Binding-site contacts:
Ligand atom N4 contacts residue VAL47 of chain 3.B at 3.4 Å.
Ligand atom C13 contacts residue ASN49 of chain 3.B at 3.6 Å.
Ligand atom S7 contacts residue TRP79 of chain 3.B at 3.7 Å.
Ligand atom C19 contacts residue SER112 of chain 3.B at 3.5 Å.
Ligand atom N4 contacts residue SER45 of chain 3.B at 3.3 Å (h-bond).
Ligand atom C3 contacts residue VAL47 of chain 3.B at 3.5 Å (hydrophobic).
Ligand atom C11 contacts residue TRP79 of chain 3.B at 3.6 Å (hydrophobic).
Ligand atom C13 contacts residue TRP79 of chain 3.B at 3.5 Å (hydrophobic).
Ligand atom N1 contacts residue TYR43 of chain 3.B at 3.9 Å.
Ligand atom C5 contacts residue ASP128 of chain 3.B at 3.8 Å.
Ligand atom O9 contacts residue SER27 of chain 3.B at 2.6 Å (h-bond).
Ligand atom N1 contacts residue ASP128 of chain 3.B at 2.8 Å (salt-bridge).
Ligand atom C5 contacts residue SER27 of chain 3.B at 3.6 Å.
Ligand atom C11 contacts residue LEU110 of chain 3.B at 3.6 Å (hydrophobic).
Ligand atom C14 contacts residue ASN49 of chain 3.B at 3.8 Å.
Ligand atom C3 contacts residue TRP120 of chain 1.A at 3.9 Å (hydrophobic).
Ligand atom C10 contacts residue VAL47 of chain 3.B at 3.8 Å (hydrophobic).
Ligand atom O9 contacts residue ASN23 of chain 3.B at 3.2 Å (h-bond).
Ligand atom O15 contacts residue ASN49 of chain 3.B at 3.0 Å (h-bond).
Ligand atom O15 contacts residue GLY48 of chain 3.B at 3.5 Å.
Ligand atom C12 contacts residue TRP79 of chain 3.B at 3.5 Å (hydrophobic).
Ligand atom C5 contacts residue ASN23 of chain 3.B at 3.8 Å.
Ligand atom S7 contacts residue THR90 of chain 3.B at 3.4 Å (h-bond).
Ligand atom C10 contacts residue SER45 of chain 3.B at 3.7 Å.
Ligand atom C18 contacts residue LEU110 of chain 3.B at 3.8 Å (hydrophobic).
Ligand atom S7 contacts residue TRP92 of chain 3.B at 3.9 Å.
Ligand atom C5 contacts residue TYR43 of chain 3.B at 3.3 Å (hydrophobic).
Ligand atom C20 contacts residue LEU124 of chain 3.B at 3.9 Å (hydrophobic).
Ligand atom C2 contacts residue ASP128 of chain 3.B at 3.9 Å.
Ligand atom C18 contacts residue SER112 of chain 3.B at 3.8 Å.
Ligand atom C8 contacts residue TRP120 of chain 1.A at 3.5 Å (hydrophobic).
Ligand atom C13 contacts residue SER88 of chain 3.B at 3.8 Å.
Ligand atom C12 contacts residue ASN49 of chain 3.B at 3.9 Å.
Ligand atom O24 contacts residue LYS121 of chain 1.A at 2.7 Å.
Ligand atom N16 contacts residue SER88 of chain 3.B at 3.3 Å (h-bond).
Ligand atom C6 contacts residue TRP108 of chain 3.B at 3.3 Å (hydrophobic).
Ligand atom O15 contacts residue TRP120 of chain 1.A at 3.9 Å.
Ligand atom C10 contacts residue TRP120 of chain 1.A at 3.9 Å (hydrophobic).
Ligand atom O9 contacts residue TYR43 of chain 3.B at 2.4 Å (h-bond).
Ligand atom C2 contacts residue TRP108 of chain 3.B at 3.7 Å (hydrophobic).

Sequence of chain 3.B:
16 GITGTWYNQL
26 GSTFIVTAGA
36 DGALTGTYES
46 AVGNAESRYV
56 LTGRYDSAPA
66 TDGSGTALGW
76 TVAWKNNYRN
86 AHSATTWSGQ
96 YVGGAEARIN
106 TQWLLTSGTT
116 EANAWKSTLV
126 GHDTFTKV

This small molecule binds to this protein.
Small molecule (SMILES): O=C(O)CCCCCNC(=O)CCCC[C@@H]1SC[C@@H]2NC(=O)N[C@@H]21

Sequence of chain 1.A:
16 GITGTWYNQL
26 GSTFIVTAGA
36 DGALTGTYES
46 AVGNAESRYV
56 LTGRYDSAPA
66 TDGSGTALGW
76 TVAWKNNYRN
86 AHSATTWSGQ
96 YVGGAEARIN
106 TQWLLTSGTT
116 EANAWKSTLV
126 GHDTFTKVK